Sequence of chain 44.B:
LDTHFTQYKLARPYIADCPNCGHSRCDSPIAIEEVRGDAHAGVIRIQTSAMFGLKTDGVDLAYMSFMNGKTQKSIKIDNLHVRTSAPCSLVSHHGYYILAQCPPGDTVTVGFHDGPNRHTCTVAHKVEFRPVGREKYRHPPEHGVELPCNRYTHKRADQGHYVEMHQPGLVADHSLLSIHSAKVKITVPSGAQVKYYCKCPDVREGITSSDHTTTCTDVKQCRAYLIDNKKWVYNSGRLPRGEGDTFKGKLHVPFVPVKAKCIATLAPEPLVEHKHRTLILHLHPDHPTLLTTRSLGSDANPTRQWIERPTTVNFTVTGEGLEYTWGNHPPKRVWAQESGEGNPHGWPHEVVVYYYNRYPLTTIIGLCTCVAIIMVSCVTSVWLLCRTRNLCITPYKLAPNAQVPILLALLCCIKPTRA

This protein binds this small molecule.
Small molecule (SMILES): O=C(O)[C@@H]1O[C@H](O[C@H]2[C@@H](OS(=O)(=O)O)O[C@@H](O)[C@H](NS(=O)(=O)O)[C@H]2O)[C@@H](OS(=O)(=O)O)[C@H](O)[C@@H]1O

Binding-site contacts:
Ligand atom SAG contacts residue THR4 of chain 44.B at 3.9 Å.
Ligand atom O3 contacts residue ARG157 of chain 44.B at 3.3 Å (salt-bridge).
Ligand atom C5 contacts residue LEU62 of chain 44.B at 3.8 Å (hydrophobic).
Ligand atom O4 contacts residue HIS155 of chain 44.B at 3.5 Å (h-bond).
Ligand atom O5 contacts residue HIS155 of chain 44.B at 3.6 Å.
Ligand atom C5 contacts residue HIS155 of chain 44.B at 4.0 Å.
Ligand atom O5 contacts residue LYS156 of chain 44.B at 3.4 Å.
Ligand atom O6A contacts residue LEU62 of chain 44.B at 3.4 Å.
Ligand atom OAH contacts residue THR4 of chain 44.B at 3.7 Å.
Ligand atom OAH contacts residue ARG157 of chain 44.B at 3.1 Å (salt-bridge).
Ligand atom OAH contacts residue LEU2 of chain 44.B at 2.8 Å (h-bond).
Ligand atom C6 contacts residue HIS94 of chain 44.B at 3.9 Å.
Ligand atom C2 contacts residue ALA158 of chain 44.B at 3.7 Å (hydrophobic).
Ligand atom O3 contacts residue ALA158 of chain 44.B at 3.0 Å (h-bond).
Ligand atom O4 contacts residue SER93 of chain 44.B at 3.0 Å (h-bond).
Ligand atom O6B contacts residue LEU62 of chain 44.B at 4.0 Å.
Ligand atom O5B contacts residue LYS156 of chain 44.B at 3.3 Å.
Ligand atom C4 contacts residue LYS156 of chain 44.B at 4.0 Å.
Ligand atom O5 contacts residue ARG157 of chain 44.B at 3.8 Å.
Ligand atom C6 contacts residue LEU62 of chain 44.B at 3.5 Å (hydrophobic).
Ligand atom O6A contacts residue HIS155 of chain 44.B at 3.8 Å.
Ligand atom C6 contacts residue HIS155 of chain 44.B at 3.4 Å.
Ligand atom OAH contacts residue ASP3 of chain 44.B at 4.0 Å.
Ligand atom O3 contacts residue LYS156 of chain 44.B at 3.0 Å.
Ligand atom C3 contacts residue ARG157 of chain 44.B at 3.7 Å.
Ligand atom OAF contacts residue THR4 of chain 44.B at 2.9 Å (h-bond).
Ligand atom OAF contacts residue ARG157 of chain 44.B at 2.8 Å (salt-bridge).
Ligand atom O6A contacts residue HIS94 of chain 44.B at 3.2 Å (h-bond).
Ligand atom O6B contacts residue ARG157 of chain 44.B at 3.3 Å (salt-bridge).
Ligand atom O6A contacts residue SER93 of chain 44.B at 3.2 Å.
Ligand atom OBI contacts residue LYS156 of chain 44.B at 4.0 Å.
Ligand atom O4 contacts residue LYS156 of chain 44.B at 3.5 Å.
Ligand atom C3 contacts residue LYS156 of chain 44.B at 4.0 Å.
Ligand atom O6B contacts residue HIS155 of chain 44.B at 3.3 Å (h-bond).
Ligand atom C3 contacts residue ALA158 of chain 44.B at 4.0 Å (hydrophobic).
Ligand atom O6B contacts residue LYS156 of chain 44.B at 3.3 Å.
Ligand atom SAG contacts residue ARG157 of chain 44.B at 3.6 Å (salt-bridge).
Ligand atom OAF contacts residue ALA158 of chain 44.B at 3.3 Å.
Ligand atom C6 contacts residue SER93 of chain 44.B at 4.0 Å.
Ligand atom O6B contacts residue HIS94 of chain 44.B at 4.0 Å.